Sequence of chain 1.Y:
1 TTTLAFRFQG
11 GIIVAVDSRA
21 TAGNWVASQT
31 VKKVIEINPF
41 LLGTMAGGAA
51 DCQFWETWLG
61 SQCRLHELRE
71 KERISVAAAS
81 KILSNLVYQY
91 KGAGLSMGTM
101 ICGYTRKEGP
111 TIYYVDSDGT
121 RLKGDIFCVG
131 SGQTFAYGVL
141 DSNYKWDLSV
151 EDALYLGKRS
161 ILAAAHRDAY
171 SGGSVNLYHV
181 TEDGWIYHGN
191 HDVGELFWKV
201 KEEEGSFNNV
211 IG

Sequence of chain 1.Z:
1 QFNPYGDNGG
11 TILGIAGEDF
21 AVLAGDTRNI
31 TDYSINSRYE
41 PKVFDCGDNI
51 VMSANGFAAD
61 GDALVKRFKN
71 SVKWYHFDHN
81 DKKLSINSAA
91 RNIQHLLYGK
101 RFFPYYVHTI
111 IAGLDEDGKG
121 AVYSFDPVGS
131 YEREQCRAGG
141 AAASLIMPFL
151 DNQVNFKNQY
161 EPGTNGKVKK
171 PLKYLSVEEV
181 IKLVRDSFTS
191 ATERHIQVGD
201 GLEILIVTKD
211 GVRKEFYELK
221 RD

Binding-site contacts:
Ligand atom O contacts residue GLY47 of chain 1.Y at 3.1 Å (h-bond).
Ligand atom C22 contacts residue MES1 of chain 1.VA at 3.8 Å.
Ligand atom O7 contacts residue THR1 of chain 1.Y at 3.6 Å (h-bond).
Ligand atom C contacts residue THR21 of chain 1.Y at 3.7 Å.
Ligand atom C contacts residue GLY47 of chain 1.Y at 3.4 Å.
Ligand atom O contacts residue MES1 of chain 1.VA at 3.1 Å (h-bond).
Ligand atom O contacts residue THR21 of chain 1.Y at 3.0 Å (h-bond).
Ligand atom CD contacts residue ASP126 of chain 1.Z at 3.4 Å.
Ligand atom C22 contacts residue THR1 of chain 1.Y at 1.5 Å.
Ligand atom N1 contacts residue PRO127 of chain 1.Z at 3.8 Å.
Ligand atom N contacts residue GLY47 of chain 1.Y at 2.8 Å (h-bond).
Ligand atom O contacts residue ALA20 of chain 1.Y at 3.3 Å.
Ligand atom C26 contacts residue ALA49 of chain 1.Y at 3.8 Å (hydrophobic).
Ligand atom C26 contacts residue GLY47 of chain 1.Y at 3.6 Å.
Ligand atom C24 contacts residue THR1 of chain 1.Y at 2.4 Å.
Ligand atom C23 contacts residue ARG19 of chain 1.Y at 3.4 Å.
Ligand atom C27 contacts residue ALA20 of chain 1.Y at 3.6 Å (hydrophobic).
Ligand atom C25 contacts residue GLY47 of chain 1.Y at 3.7 Å.
Ligand atom CA contacts residue THR1 of chain 1.Y at 2.4 Å.
Ligand atom O7 contacts residue THR21 of chain 1.Y at 3.5 Å (h-bond).
Ligand atom C25 contacts residue LYS33 of chain 1.Y at 3.9 Å.
Ligand atom CA contacts residue GLY47 of chain 1.Y at 3.2 Å.
Ligand atom C25 contacts residue THR1 of chain 1.Y at 2.7 Å.
Ligand atom C24 contacts residue SER131 of chain 1.Y at 3.8 Å.
Ligand atom CA contacts residue GLY47 of chain 1.Y at 3.8 Å.
Ligand atom C24 contacts residue MES1 of chain 1.VA at 3.1 Å.
Ligand atom CB contacts residue GLY47 of chain 1.Y at 3.5 Å.
Ligand atom C22 contacts residue TYR170 of chain 1.Y at 3.7 Å (hydrophobic).
Ligand atom C23 contacts residue THR1 of chain 1.Y at 2.5 Å.
Ligand atom N1 contacts residue TYR106 of chain 1.Z at 3.7 Å.
Ligand atom N contacts residue THR1 of chain 1.Y at 3.7 Å.
Ligand atom C contacts residue LYS33 of chain 1.Y at 3.9 Å.
Ligand atom C23 contacts residue TYR170 of chain 1.Y at 3.1 Å (hydrophobic).
Ligand atom CB contacts residue THR21 of chain 1.Y at 3.8 Å.
Ligand atom CA contacts residue THR21 of chain 1.Y at 3.5 Å.
Ligand atom N contacts residue THR21 of chain 1.Y at 2.9 Å (h-bond).
Ligand atom O contacts residue THR1 of chain 1.Y at 2.1 Å (h-bond).
Ligand atom C contacts residue THR1 of chain 1.Y at 1.4 Å.
Ligand atom O contacts residue ALA49 of chain 1.Y at 3.2 Å (h-bond).
Ligand atom C28 contacts residue ALA49 of chain 1.Y at 3.5 Å (hydrophobic).

This small molecule binds to this protein.
Small molecule (SMILES): CC(C)C[C@H](NC(=O)[C@H](C)NC(=O)[C@@H]1CCCN1C(=O)[C@H](C)NC(=O)CN=[N+]=N)[C@@H](O)[C@H](C)CO